Sequence of chain 1.A:
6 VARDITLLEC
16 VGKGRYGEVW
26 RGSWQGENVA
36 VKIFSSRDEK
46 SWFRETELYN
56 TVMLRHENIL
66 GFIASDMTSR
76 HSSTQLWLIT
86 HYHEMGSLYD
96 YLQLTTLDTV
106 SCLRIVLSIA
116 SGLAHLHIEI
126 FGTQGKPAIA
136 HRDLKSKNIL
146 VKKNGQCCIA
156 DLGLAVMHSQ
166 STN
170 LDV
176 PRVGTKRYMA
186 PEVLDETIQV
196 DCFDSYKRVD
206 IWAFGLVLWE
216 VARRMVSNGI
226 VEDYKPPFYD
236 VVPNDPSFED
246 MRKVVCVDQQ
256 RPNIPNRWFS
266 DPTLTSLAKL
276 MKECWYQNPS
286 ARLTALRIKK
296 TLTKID

Binding-site contacts:
Ligand atom C07 contacts residue LEU145 of chain 1.A at 3.5 Å (hydrophobic).
Ligand atom C09 contacts residue HIS88 of chain 1.A at 3.3 Å.
Ligand atom C10 contacts residue LEU145 of chain 1.A at 3.6 Å (hydrophobic).
Ligand atom O30 contacts residue LYS37 of chain 1.A at 3.1 Å (salt-bridge).
Ligand atom C04 contacts residue ALA35 of chain 1.A at 3.7 Å (hydrophobic).
Ligand atom O30 contacts residue ASP156 of chain 1.A at 3.4 Å.
Ligand atom C23 contacts residue LEU145 of chain 1.A at 3.6 Å (hydrophobic).
Ligand atom N08 contacts residue HIS88 of chain 1.A at 3.0 Å (h-bond).
Ligand atom C04 contacts residue THR85 of chain 1.A at 3.8 Å.
Ligand atom C21 contacts residue VAL16 of chain 1.A at 3.7 Å (hydrophobic).
Ligand atom C13 contacts residue SER92 of chain 1.A at 3.7 Å.
Ligand atom C25 contacts residue LEU145 of chain 1.A at 3.8 Å (hydrophobic).
Ligand atom O02 contacts residue THR85 of chain 1.A at 3.7 Å.
Ligand atom N29 contacts residue GLU50 of chain 1.A at 2.8 Å (salt-bridge).
Ligand atom N08 contacts residue TYR87 of chain 1.A at 3.7 Å.
Ligand atom C01 contacts residue LYS37 of chain 1.A at 3.8 Å.
Ligand atom C01 contacts residue ALA35 of chain 1.A at 3.6 Å (hydrophobic).
Ligand atom C01 contacts residue THR85 of chain 1.A at 3.2 Å.
Ligand atom C14 contacts residue GLY91 of chain 1.A at 3.5 Å.
Ligand atom C22 contacts residue TYR87 of chain 1.A at 3.4 Å (hydrophobic).
Ligand atom C06 contacts residue LEU145 of chain 1.A at 3.7 Å (hydrophobic).
Ligand atom C28 contacts residue GLU50 of chain 1.A at 3.5 Å.
Ligand atom N29 contacts residue LYS37 of chain 1.A at 3.5 Å.
Ligand atom C07 contacts residue ALA35 of chain 1.A at 3.6 Å (hydrophobic).
Ligand atom C17 contacts residue ASP95 of chain 1.A at 3.7 Å.
Ligand atom C01 contacts residue LEU83 of chain 1.A at 3.6 Å (hydrophobic).
Ligand atom O02 contacts residue LEU65 of chain 1.A at 3.8 Å.
Ligand atom N29 contacts residue LEU83 of chain 1.A at 3.5 Å.
Ligand atom O30 contacts residue GLU50 of chain 1.A at 3.5 Å (salt-bridge).
Ligand atom C12 contacts residue GLY91 of chain 1.A at 3.4 Å.
Ligand atom C28 contacts residue LYS37 of chain 1.A at 3.6 Å.
Ligand atom C22 contacts residue HIS88 of chain 1.A at 3.8 Å.
Ligand atom C13 contacts residue GLY91 of chain 1.A at 3.2 Å.
Ligand atom C27 contacts residue LEU65 of chain 1.A at 3.7 Å (hydrophobic).
Ligand atom C26 contacts residue ALA155 of chain 1.A at 3.6 Å (hydrophobic).
Ligand atom C12 contacts residue LEU145 of chain 1.A at 3.8 Å (hydrophobic).
Ligand atom C04 contacts residue LEU65 of chain 1.A at 3.6 Å (hydrophobic).
Ligand atom C03 contacts residue LEU65 of chain 1.A at 3.4 Å (hydrophobic).
Ligand atom C07 contacts residue HIS86 of chain 1.A at 3.8 Å.
Ligand atom C21 contacts residue TYR87 of chain 1.A at 3.4 Å (hydrophobic).

The small molecule below binds the protein below.
Small molecule (SMILES): COc1cc(-c2cncc(-c3ccc(N4CCNCC4)cc3)c2C)ccc1C(N)=O